A protein and the small-molecule ligand that binds it are described below.
Small molecule (SMILES): Cc1cn([C@H]2C[C@H](O[P](=O)(O)OC[C@H]3O[C@@H](n4cc(C)c(=O)[nH]c4=O)C[C@@H]3O)[C@@H](CO[P](=O)(O)O[C@H]3C[C@H](n4cc(C)c(=O)[nH]c4=O)O[C@@H]3CO[P](=O)(O)O[C@H]3C[C@H](n4cnc5c(N)ncnc54)O[C@@H]3CO[P](=O)(O)O[C@H]3C[C@H](n4cnc5c(N)ncnc54)O[C@@H]3CO[P](=O)(O)O[C@H]3C[C@H](n4cnc5c(N)ncnc54)O[C@@H]3COP(=O)=O)O2)c(=O)[nH]c1=O

Binding-site contacts:
Ligand atom C5' contacts residue SQ01 of chain 2.L at 2.8 Å.
Ligand atom C4 contacts residue SQ01 of chain 2.L at 4.0 Å.
Ligand atom N7 contacts residue SQ01 of chain 2.L at 3.9 Å.
Ligand atom O4' contacts residue HIS205 of chain 2.B at 3.6 Å (h-bond).
Ligand atom N1 contacts residue SQ01 of chain 2.L at 3.5 Å.
Ligand atom C6 contacts residue SQ01 of chain 2.L at 3.9 Å.
Ligand atom C5' contacts residue HIS205 of chain 2.B at 3.7 Å.
Ligand atom O4' contacts residue SQ01 of chain 2.L at 4.0 Å.
Ligand atom P contacts residue SQ01 of chain 2.L at 1.5 Å.
Ligand atom OP1 contacts residue SQ01 of chain 2.L at 2.3 Å (h-bond).
Ligand atom N3 contacts residue SQ01 of chain 2.L at 3.9 Å.
Ligand atom C4' contacts residue SQ01 of chain 2.L at 4.2 Å.
Ligand atom N9 contacts residue SQ01 of chain 2.L at 4.1 Å.
Ligand atom C5 contacts residue SQ01 of chain 2.L at 4.1 Å.
Ligand atom C4' contacts residue HIS205 of chain 2.B at 3.7 Å.
Ligand atom C2 contacts residue SQ01 of chain 2.L at 3.6 Å.
Ligand atom OP2 contacts residue SQ01 of chain 2.L at 2.6 Å (h-bond).
Ligand atom N6 contacts residue SQ01 of chain 2.L at 3.6 Å.
Ligand atom O5' contacts residue SQ01 of chain 2.L at 2.5 Å (h-bond).
Ligand atom C8 contacts residue SQ01 of chain 2.L at 4.0 Å.

Sequence of chain 2.B:
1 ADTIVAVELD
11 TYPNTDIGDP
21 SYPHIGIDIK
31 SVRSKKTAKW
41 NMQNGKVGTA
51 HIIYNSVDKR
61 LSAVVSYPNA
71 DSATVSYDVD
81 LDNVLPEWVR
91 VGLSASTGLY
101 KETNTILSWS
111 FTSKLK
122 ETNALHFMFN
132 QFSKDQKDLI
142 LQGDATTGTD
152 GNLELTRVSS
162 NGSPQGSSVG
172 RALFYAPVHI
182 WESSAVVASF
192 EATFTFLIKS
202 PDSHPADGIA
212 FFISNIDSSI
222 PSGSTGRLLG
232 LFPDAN